Binding-site contacts:
Ligand atom C06 contacts residue HIS62 of chain 1.B at 3.7 Å.
Ligand atom C32 contacts residue TRP220 of chain 1.B at 3.4 Å (hydrophobic).
Ligand atom C35 contacts residue ARG178 of chain 1.B at 3.5 Å.
Ligand atom C25 contacts residue CYS196 of chain 1.B at 3.5 Å (hydrophobic).
Ligand atom C14 contacts residue HIS62 of chain 1.B at 3.5 Å.
Ligand atom C22 contacts residue GLY223 of chain 1.B at 3.6 Å.
Ligand atom N23 contacts residue SER195 of chain 1.B at 2.9 Å (h-bond).
Ligand atom N23 contacts residue ASP194 of chain 1.B at 2.9 Å (salt-bridge).
Ligand atom C20 contacts residue GLY223 of chain 1.B at 3.7 Å.
Ligand atom O57 contacts residue GLY221 of chain 1.B at 3.2 Å (h-bond).
Ligand atom N23 contacts residue GLY231 of chain 1.B at 3.7 Å.
Ligand atom C15 contacts residue SER219 of chain 1.B at 3.8 Å.
Ligand atom C56 contacts residue GLY223 of chain 1.B at 3.8 Å.
Ligand atom C05 contacts residue HIS62 of chain 1.B at 3.5 Å.
Ligand atom O01 contacts residue TRP220 of chain 1.B at 3.4 Å.
Ligand atom C24 contacts residue CYS196 of chain 1.B at 3.8 Å (hydrophobic).
Ligand atom C24 contacts residue SER195 of chain 1.B at 3.5 Å.
Ligand atom C46 contacts residue TRP220 of chain 1.B at 3.7 Å (hydrophobic).
Ligand atom C07 contacts residue SER219 of chain 1.B at 3.6 Å.
Ligand atom C22 contacts residue ASP194 of chain 1.B at 3.4 Å.
Ligand atom CL55 contacts residue CYS224 of chain 1.B at 3.0 Å.
Ligand atom O57 contacts residue LEU222 of chain 1.B at 3.5 Å.
Ligand atom C20 contacts residue GLY221 of chain 1.B at 3.5 Å.
Ligand atom N48 contacts residue GLY221 of chain 1.B at 2.9 Å (h-bond).
Ligand atom O01 contacts residue GLY221 of chain 1.B at 3.2 Å (h-bond).
Ligand atom C07 contacts residue ASP105 of chain 1.B at 3.7 Å.
Ligand atom C22 contacts residue SER195 of chain 1.B at 3.2 Å.
Ligand atom C21 contacts residue SER195 of chain 1.B at 3.5 Å.
Ligand atom N33 contacts residue TRP220 of chain 1.B at 3.5 Å.
Ligand atom S49 contacts residue GLY221 of chain 1.B at 3.5 Å (h-bond).
Ligand atom C53 contacts residue GLN197 of chain 1.B at 3.7 Å.
Ligand atom C13 contacts residue HIS62 of chain 1.B at 3.8 Å.
Ligand atom N16 contacts residue SER219 of chain 1.B at 3.0 Å (h-bond).
Ligand atom C04 contacts residue SER219 of chain 1.B at 3.6 Å.
Ligand atom CL55 contacts residue GLN197 of chain 1.B at 3.6 Å.
Ligand atom C08 contacts residue ASP105 of chain 1.B at 3.7 Å.
Ligand atom O57 contacts residue GLY223 of chain 1.B at 3.2 Å (h-bond).
Ligand atom C25 contacts residue THR218 of chain 1.B at 3.8 Å.
Ligand atom C20 contacts residue TRP220 of chain 1.B at 3.8 Å (hydrophobic).
Ligand atom C31 contacts residue TRP220 of chain 1.B at 3.7 Å (hydrophobic).

This protein binds this small molecule.
Small molecule (SMILES): NCc1ccc(CNC(=O)[C@@H]2Cc3ccc(cc3)NC(=O)CCN3CCN(CCC(=O)Nc4ccc(cc4)C[C@@H](NS(=O)(=O)c4cccc(Cl)c4)C(=O)N2)CC3)cc1

Sequence of chain 1.B:
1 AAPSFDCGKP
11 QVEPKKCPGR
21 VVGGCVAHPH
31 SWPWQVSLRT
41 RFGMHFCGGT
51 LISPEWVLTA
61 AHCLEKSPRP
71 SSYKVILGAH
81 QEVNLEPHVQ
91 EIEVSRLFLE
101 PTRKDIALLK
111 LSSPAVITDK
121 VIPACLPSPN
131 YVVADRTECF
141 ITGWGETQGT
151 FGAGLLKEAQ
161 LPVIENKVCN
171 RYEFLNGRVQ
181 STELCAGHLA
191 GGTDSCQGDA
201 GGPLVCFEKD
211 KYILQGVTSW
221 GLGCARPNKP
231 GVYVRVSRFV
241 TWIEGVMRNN